Sequence of chain 2.E:
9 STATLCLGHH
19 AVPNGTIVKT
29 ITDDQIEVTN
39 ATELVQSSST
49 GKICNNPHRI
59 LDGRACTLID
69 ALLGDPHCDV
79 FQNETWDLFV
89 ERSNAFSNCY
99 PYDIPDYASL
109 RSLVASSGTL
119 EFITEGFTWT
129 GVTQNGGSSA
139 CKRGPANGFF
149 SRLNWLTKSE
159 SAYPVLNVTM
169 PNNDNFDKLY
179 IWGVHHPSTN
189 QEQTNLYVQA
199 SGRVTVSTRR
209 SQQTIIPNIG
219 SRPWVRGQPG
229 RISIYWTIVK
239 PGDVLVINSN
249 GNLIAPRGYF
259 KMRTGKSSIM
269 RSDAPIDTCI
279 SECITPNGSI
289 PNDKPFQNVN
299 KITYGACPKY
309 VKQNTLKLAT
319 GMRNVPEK

This small molecule binds to this protein.
Small molecule (SMILES): CC(=O)N[C@H]1[C@H]([C@H](O)[C@H](O)CO)O[C@@](O[C@@H]2[C@@H](O)[C@H](O)O[C@H](CO)[C@@H]2O)(C(=O)O)C[C@@H]1O

Binding-site contacts:
Ligand atom C11 contacts residue GLY135 of chain 2.E at 3.7 Å.
Ligand atom C4 contacts residue GLY135 of chain 2.E at 3.5 Å.
Ligand atom O9 contacts residue GLU190 of chain 2.E at 2.5 Å (salt-bridge).
Ligand atom C11 contacts residue TRP153 of chain 2.E at 3.7 Å (hydrophobic).
Ligand atom O8 contacts residue TYR98 of chain 2.E at 3.0 Å (h-bond).
Ligand atom C9 contacts residue GLU190 of chain 2.E at 3.0 Å.
Ligand atom C7 contacts residue LEU194 of chain 2.E at 4.1 Å (hydrophobic).
Ligand atom O8 contacts residue GLN226 of chain 2.E at 3.1 Å (h-bond).
Ligand atom C2 contacts residue GLN226 of chain 2.E at 3.9 Å.
Ligand atom C5 contacts residue GLY135 of chain 2.E at 3.7 Å.
Ligand atom O1A contacts residue GLN226 of chain 2.E at 4.2 Å.
Ligand atom O8 contacts residue TRP153 of chain 2.E at 3.4 Å.
Ligand atom O1B contacts residue GLN226 of chain 2.E at 3.0 Å.
Ligand atom O9 contacts residue HIS183 of chain 2.E at 3.1 Å (h-bond).
Ligand atom C10 contacts residue GLY135 of chain 2.E at 3.6 Å.
Ligand atom C11 contacts residue GLY134 of chain 2.E at 4.0 Å.
Ligand atom O1B contacts residue TYR98 of chain 2.E at 3.8 Å.
Ligand atom O1A contacts residue SER136 of chain 2.E at 2.8 Å (h-bond).
Ligand atom O7 contacts residue LEU194 of chain 2.E at 3.4 Å.
Ligand atom O1B contacts residue SER136 of chain 2.E at 2.6 Å (h-bond).
Ligand atom C9 contacts residue LEU194 of chain 2.E at 3.6 Å (hydrophobic).
Ligand atom O4 contacts residue ASN145 of chain 2.E at 4.2 Å.
Ligand atom C9 contacts residue HIS183 of chain 2.E at 3.3 Å.
Ligand atom O4 contacts residue GLN226 of chain 2.E at 2.9 Å (h-bond).
Ligand atom O9 contacts residue TYR98 of chain 2.E at 3.4 Å (h-bond).
Ligand atom O4 contacts residue GLY135 of chain 2.E at 3.9 Å.
Ligand atom C8 contacts residue GLN226 of chain 2.E at 3.8 Å.
Ligand atom C3 contacts residue GLN226 of chain 2.E at 4.1 Å.
Ligand atom C1 contacts residue SER136 of chain 2.E at 3.0 Å.
Ligand atom C7 contacts residue TRP153 of chain 2.E at 3.9 Å (hydrophobic).
Ligand atom O1A contacts residue GLY135 of chain 2.E at 4.1 Å.
Ligand atom C4 contacts residue GLN226 of chain 2.E at 3.9 Å.
Ligand atom C1 contacts residue GLN226 of chain 2.E at 3.5 Å.
Ligand atom O3 contacts residue GLN226 of chain 2.E at 3.2 Å (h-bond).
Ligand atom N5 contacts residue GLY135 of chain 2.E at 2.8 Å (h-bond).
Ligand atom C8 contacts residue TRP153 of chain 2.E at 4.0 Å (hydrophobic).
Ligand atom C1 contacts residue SER137 of chain 2.E at 3.8 Å.
Ligand atom O6 contacts residue GLN226 of chain 2.E at 4.1 Å.
Ligand atom O1A contacts residue SER137 of chain 2.E at 2.6 Å (h-bond).
Ligand atom O6 contacts residue GLU190 of chain 2.E at 3.8 Å.